Binding-site contacts:
Ligand atom C10 contacts residue GLY68 of chain 1.H at 3.6 Å.
Ligand atom O4 contacts residue GLY68 of chain 1.H at 3.2 Å (h-bond).
Ligand atom C24 contacts residue SER97 of chain 1.H at 2.5 Å.
Ligand atom O3 contacts residue PRO124 of chain 1.H at 3.2 Å.
Ligand atom N2 contacts residue SER97 of chain 1.H at 3.5 Å (h-bond).
Ligand atom C17 contacts residue SER97 of chain 1.H at 2.7 Å.
Ligand atom C6 contacts residue ILE142 of chain 1.H at 3.7 Å (hydrophobic).
Ligand atom C15 contacts residue HIS122 of chain 1.H at 3.6 Å.
Ligand atom C24 contacts residue HIS122 of chain 1.H at 1.7 Å.
Ligand atom O4 contacts residue MET98 of chain 1.H at 3.2 Å (h-bond).
Ligand atom N2 contacts residue GLY68 of chain 1.H at 3.0 Å (h-bond).
Ligand atom C21 contacts residue MET149 of chain 1.H at 3.8 Å (hydrophobic).
Ligand atom O3 contacts residue LEU125 of chain 1.H at 2.9 Å (h-bond).
Ligand atom O4 contacts residue SER97 of chain 1.H at 2.2 Å (h-bond).
Ligand atom O1 contacts residue LEU125 of chain 1.H at 3.1 Å (h-bond).
Ligand atom O2 contacts residue VAL69 of chain 1.H at 3.5 Å.
Ligand atom C16 contacts residue HIS122 of chain 1.H at 2.8 Å.
Ligand atom C19 contacts residue MET98 of chain 1.H at 3.7 Å (hydrophobic).
Ligand atom C23 contacts residue MET149 of chain 1.H at 3.6 Å (hydrophobic).
Ligand atom C16 contacts residue SER97 of chain 1.H at 1.4 Å.
Ligand atom O5 contacts residue MET149 of chain 1.H at 3.2 Å.
Ligand atom C19 contacts residue SER97 of chain 1.H at 3.6 Å.
Ligand atom C1 contacts residue LEU125 of chain 1.H at 3.5 Å (hydrophobic).
Ligand atom C5 contacts residue ILE142 of chain 1.H at 3.6 Å (hydrophobic).
Ligand atom C18 contacts residue SER97 of chain 1.H at 3.2 Å.
Ligand atom C3 contacts residue ILE142 of chain 1.H at 3.7 Å (hydrophobic).
Ligand atom C15 contacts residue SER97 of chain 1.H at 2.3 Å.
Ligand atom C23 contacts residue HIS122 of chain 1.H at 3.6 Å.
Ligand atom C9 contacts residue GLY68 of chain 1.H at 3.3 Å.
Ligand atom O2 contacts residue ILE70 of chain 1.H at 2.9 Å (h-bond).
Ligand atom C8 contacts residue ILE142 of chain 1.H at 3.7 Å (hydrophobic).
Ligand atom C4 contacts residue GOL1 of chain 1.BB at 3.7 Å.
Ligand atom C16 contacts residue MET98 of chain 1.H at 3.6 Å (hydrophobic).
Ligand atom O4 contacts residue GLY67 of chain 1.H at 3.5 Å.
Ligand atom N1 contacts residue LEU125 of chain 1.H at 2.9 Å (h-bond).
Ligand atom C17 contacts residue MET98 of chain 1.H at 3.5 Å (hydrophobic).
Ligand atom C22 contacts residue HIS122 of chain 1.H at 3.3 Å.
Ligand atom C20 contacts residue HIS122 of chain 1.H at 3.6 Å.
Ligand atom C5 contacts residue GOL1 of chain 1.BB at 3.1 Å.
Ligand atom C4 contacts residue ILE142 of chain 1.H at 3.5 Å (hydrophobic).

This protein binds this small molecule.
Small molecule (SMILES): CC(C)C[C@H](NC(=O)OCc1ccccc1)C(=O)N[C@@H](Cc1ccc(O)cc1)[C@H](C)O

Sequence of chain 1.H:
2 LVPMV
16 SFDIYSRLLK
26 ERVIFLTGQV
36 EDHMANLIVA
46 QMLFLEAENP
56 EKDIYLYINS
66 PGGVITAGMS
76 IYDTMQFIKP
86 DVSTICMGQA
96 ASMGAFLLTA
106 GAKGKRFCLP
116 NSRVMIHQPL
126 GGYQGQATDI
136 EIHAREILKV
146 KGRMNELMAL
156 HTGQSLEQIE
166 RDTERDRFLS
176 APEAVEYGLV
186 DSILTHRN